The small molecule below binds the protein below.
Small molecule (SMILES): Nc1ncnc2c1ncn2[C@@H]1O[C@H](COP(=O)(O)OP(=O)(O)OC[C@H]2O[C@H](O)[C@H](O)[C@@H]2O)[C@@H](O)[C@H]1O

Binding-site contacts:
Ligand atom C3D contacts residue SER67 of chain 1.A at 3.6 Å.
Ligand atom O2' contacts residue LEU231 of chain 1.A at 2.5 Å (h-bond).
Ligand atom O1B contacts residue PHE200 of chain 1.A at 3.1 Å (h-bond).
Ligand atom O1B contacts residue VAL199 of chain 1.A at 3.4 Å (h-bond).
Ligand atom O1D contacts residue ALA81 of chain 1.A at 3.5 Å.
Ligand atom C5 contacts residue GLN82 of chain 1.A at 3.5 Å.
Ligand atom O3D contacts residue SER67 of chain 1.A at 3.5 Å.
Ligand atom O3A contacts residue PHE65 of chain 1.A at 3.6 Å.
Ligand atom O4D contacts residue VAL199 of chain 1.A at 3.3 Å.
Ligand atom O1B contacts residue CYS197 of chain 1.A at 3.0 Å (h-bond).
Ligand atom C8 contacts residue GLN80 of chain 1.A at 3.5 Å.
Ligand atom N7 contacts residue GLN82 of chain 1.A at 3.5 Å.
Ligand atom O4' contacts residue PHE65 of chain 1.A at 3.6 Å.
Ligand atom N3 contacts residue LEU231 of chain 1.A at 3.5 Å (h-bond).
Ligand atom C5D contacts residue PHE65 of chain 1.A at 3.5 Å (hydrophobic).
Ligand atom O2A contacts residue ALA81 of chain 1.A at 3.4 Å.
Ligand atom O2D contacts residue GLU83 of chain 1.A at 2.6 Å (salt-bridge).
Ligand atom C5' contacts residue ALA194 of chain 1.A at 3.1 Å (hydrophobic).
Ligand atom C6 contacts residue GLN82 of chain 1.A at 3.4 Å.
Ligand atom C4' contacts residue ALA194 of chain 1.A at 3.5 Å (hydrophobic).
Ligand atom O5D contacts residue VAL199 of chain 1.A at 3.4 Å.
Ligand atom C2D contacts residue GLU83 of chain 1.A at 3.3 Å.
Ligand atom O2A contacts residue GLN82 of chain 1.A at 2.8 Å (h-bond).
Ligand atom O2B contacts residue GLY196 of chain 1.A at 3.0 Å (h-bond).
Ligand atom O5' contacts residue PHE65 of chain 1.A at 3.5 Å.
Ligand atom C2 contacts residue THR46 of chain 1.A at 3.3 Å.
Ligand atom N1 contacts residue THR46 of chain 1.A at 3.1 Å (h-bond).
Ligand atom C2' contacts residue LEU231 of chain 1.A at 3.2 Å (hydrophobic).
Ligand atom C4 contacts residue LEU231 of chain 1.A at 3.5 Å (hydrophobic).
Ligand atom N1 contacts residue THR45 of chain 1.A at 3.4 Å.
Ligand atom PB contacts residue GLY196 of chain 1.A at 3.5 Å.
Ligand atom O1A contacts residue VAL199 of chain 1.A at 3.1 Å (h-bond).
Ligand atom O2D contacts residue GLY73 of chain 1.A at 3.1 Å.
Ligand atom O1B contacts residue GLY198 of chain 1.A at 2.9 Å (h-bond).
Ligand atom C1' contacts residue LEU231 of chain 1.A at 3.3 Å (hydrophobic).
Ligand atom O2D contacts residue SER67 of chain 1.A at 3.3 Å.
Ligand atom O1A contacts residue GLY198 of chain 1.A at 3.4 Å.
Ligand atom O3' contacts residue GLY198 of chain 1.A at 3.6 Å.
Ligand atom O1B contacts residue GLY196 of chain 1.A at 2.7 Å.
Ligand atom N6 contacts residue ASP85 of chain 1.A at 2.7 Å (salt-bridge).

Sequence of chain 1.A:
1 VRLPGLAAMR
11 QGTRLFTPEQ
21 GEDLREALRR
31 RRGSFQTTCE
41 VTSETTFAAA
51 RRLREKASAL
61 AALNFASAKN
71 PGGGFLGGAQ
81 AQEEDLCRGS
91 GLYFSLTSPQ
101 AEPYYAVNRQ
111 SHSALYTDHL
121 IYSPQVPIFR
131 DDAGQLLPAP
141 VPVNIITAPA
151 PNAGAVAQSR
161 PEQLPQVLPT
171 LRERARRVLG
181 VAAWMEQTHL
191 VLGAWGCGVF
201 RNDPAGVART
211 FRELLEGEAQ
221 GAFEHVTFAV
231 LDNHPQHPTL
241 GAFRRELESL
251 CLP